Sequence of chain 1.A:
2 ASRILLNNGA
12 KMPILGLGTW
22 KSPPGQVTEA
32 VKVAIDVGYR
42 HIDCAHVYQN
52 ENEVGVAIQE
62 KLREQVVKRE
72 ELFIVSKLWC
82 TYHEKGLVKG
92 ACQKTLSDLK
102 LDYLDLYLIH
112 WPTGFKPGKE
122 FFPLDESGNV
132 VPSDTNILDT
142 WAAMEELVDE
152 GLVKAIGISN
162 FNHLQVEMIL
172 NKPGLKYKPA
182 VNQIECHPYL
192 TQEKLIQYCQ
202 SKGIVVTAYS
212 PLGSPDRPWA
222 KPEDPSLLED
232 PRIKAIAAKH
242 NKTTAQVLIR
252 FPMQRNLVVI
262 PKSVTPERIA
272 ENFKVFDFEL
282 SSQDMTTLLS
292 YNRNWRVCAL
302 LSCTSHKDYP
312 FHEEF

The protein below binds the small molecule below.
Small molecule (SMILES): CC1=C(CC(=O)O)c2cc(F)ccc2/C1=C\c1ccc([S@@](C)=O)cc1

Binding-site contacts:
Ligand atom C9 contacts residue CIT1 of chain 1.F at 3.6 Å.
Ligand atom C17 contacts residue PHE123 of chain 1.A at 3.9 Å (hydrophobic).
Ligand atom C3 contacts residue SER303 of chain 1.A at 3.6 Å.
Ligand atom C3 contacts residue PHE123 of chain 1.A at 3.3 Å (hydrophobic).
Ligand atom C9 contacts residue TRP112 of chain 1.A at 3.9 Å (hydrophobic).
Ligand atom C11 contacts residue TRP21 of chain 1.A at 3.6 Å (hydrophobic).
Ligand atom C3 contacts residue CIT1 of chain 1.F at 3.4 Å.
Ligand atom C6 contacts residue TRP220 of chain 1.A at 3.9 Å (hydrophobic).
Ligand atom F contacts residue TRP21 of chain 1.A at 3.5 Å.
Ligand atom F contacts residue TYR49 of chain 1.A at 3.5 Å.
Ligand atom O3 contacts residue TYR49 of chain 1.A at 3.3 Å (h-bond).
Ligand atom C11 contacts residue NAP1 of chain 1.B at 3.5 Å.
Ligand atom O2 contacts residue NAP1 of chain 1.B at 3.0 Å.
Ligand atom C4 contacts residue CIT1 of chain 1.F at 3.1 Å.
Ligand atom O2 contacts residue TYR49 of chain 1.A at 2.5 Å (h-bond).
Ligand atom C6 contacts residue CIT1 of chain 1.F at 3.8 Å.
Ligand atom C8 contacts residue TRP220 of chain 1.A at 3.7 Å (hydrophobic).
Ligand atom O2 contacts residue TRP21 of chain 1.A at 3.5 Å.
Ligand atom C9 contacts residue CYS299 of chain 1.A at 3.6 Å (hydrophobic).
Ligand atom C12 contacts residue NAP1 of chain 1.B at 3.1 Å.
Ligand atom C14 contacts residue TYR49 of chain 1.A at 3.9 Å (hydrophobic).
Ligand atom C10 contacts residue TRP21 of chain 1.A at 3.6 Å (hydrophobic).
Ligand atom C12 contacts residue TRP21 of chain 1.A at 4.0 Å (hydrophobic).
Ligand atom C14 contacts residue TRP21 of chain 1.A at 3.0 Å (hydrophobic).
Ligand atom C7 contacts residue TRP220 of chain 1.A at 3.9 Å (hydrophobic).
Ligand atom O3 contacts residue NAP1 of chain 1.B at 3.4 Å (h-bond).
Ligand atom O3 contacts residue HIS111 of chain 1.A at 2.7 Å (h-bond).
Ligand atom O1 contacts residue CIT1 of chain 1.F at 3.5 Å (h-bond).
Ligand atom F contacts residue VAL48 of chain 1.A at 3.1 Å.
Ligand atom C4 contacts residue PHE123 of chain 1.A at 3.3 Å (hydrophobic).
Ligand atom C12 contacts residue HIS111 of chain 1.A at 3.8 Å.
Ligand atom C9 contacts residue TRP220 of chain 1.A at 3.7 Å (hydrophobic).
Ligand atom C15 contacts residue TRP21 of chain 1.A at 3.4 Å (hydrophobic).
Ligand atom C19 contacts residue CIT1 of chain 1.F at 3.9 Å.
Ligand atom C20 contacts residue CIT1 of chain 1.F at 3.9 Å.
Ligand atom C12 contacts residue TYR49 of chain 1.A at 3.5 Å (hydrophobic).
Ligand atom C13 contacts residue TRP21 of chain 1.A at 3.7 Å (hydrophobic).
Ligand atom C5 contacts residue CIT1 of chain 1.F at 3.8 Å.
Ligand atom C5 contacts residue PHE123 of chain 1.A at 3.7 Å (hydrophobic).
Ligand atom C1 contacts residue PHE123 of chain 1.A at 3.3 Å (hydrophobic).